Binding-site contacts:
Ligand atom N2 contacts residue MAN1 of chain 1.IA at 4.3 Å.
Ligand atom C2 contacts residue NAG2 of chain 1.IA at 3.3 Å.
Ligand atom O7 contacts residue NAG2 of chain 1.IA at 3.3 Å (h-bond).
Ligand atom C6 contacts residue GAL6 of chain 1.HA at 2.9 Å.
Ligand atom C1 contacts residue GAL6 of chain 1.HA at 4.1 Å.
Ligand atom C3 contacts residue NAG2 of chain 1.IA at 3.8 Å.
Ligand atom C4 contacts residue NAG2 of chain 1.IA at 3.1 Å.
Ligand atom C5 contacts residue NAG5 of chain 1.HA at 4.0 Å.
Ligand atom C6 contacts residue NAG5 of chain 1.HA at 3.2 Å.
Ligand atom C1 contacts residue MAN1 of chain 1.IA at 4.5 Å.
Ligand atom O5 contacts residue GAL6 of chain 1.HA at 3.2 Å (h-bond).
Ligand atom O7 contacts residue MAN1 of chain 1.IA at 4.1 Å.
Ligand atom C5 contacts residue GAL6 of chain 1.HA at 3.4 Å.
Ligand atom O6 contacts residue NAG2 of chain 1.IA at 2.7 Å (h-bond).
Ligand atom C5 contacts residue NAG2 of chain 1.IA at 3.1 Å.
Ligand atom C7 contacts residue NAG2 of chain 1.IA at 3.9 Å.
Ligand atom O4 contacts residue NAG2 of chain 1.IA at 4.3 Å.
Ligand atom C1 contacts residue NAG2 of chain 1.IA at 2.9 Å.
Ligand atom N2 contacts residue NAG2 of chain 1.IA at 4.0 Å.
Ligand atom O5 contacts residue NAG5 of chain 1.HA at 3.4 Å (h-bond).
Ligand atom C6 contacts residue NAG2 of chain 1.IA at 3.4 Å.
Ligand atom O3 contacts residue NAG2 of chain 1.IA at 4.4 Å.
Ligand atom O6 contacts residue GAL6 of chain 1.HA at 2.9 Å.
Ligand atom O5 contacts residue NAG2 of chain 1.IA at 2.5 Å (h-bond).
Ligand atom C7 contacts residue MAN1 of chain 1.IA at 4.1 Å.
Ligand atom O6 contacts residue NAG5 of chain 1.HA at 2.1 Å (h-bond).

A small-molecule ligand and the protein it binds are described below.
Small molecule (SMILES): CC(=O)N[C@@H]1[C@@H](O)[C@H](O)[C@@H](CO)O[C@H]1O